Sequence of chain 1.A:
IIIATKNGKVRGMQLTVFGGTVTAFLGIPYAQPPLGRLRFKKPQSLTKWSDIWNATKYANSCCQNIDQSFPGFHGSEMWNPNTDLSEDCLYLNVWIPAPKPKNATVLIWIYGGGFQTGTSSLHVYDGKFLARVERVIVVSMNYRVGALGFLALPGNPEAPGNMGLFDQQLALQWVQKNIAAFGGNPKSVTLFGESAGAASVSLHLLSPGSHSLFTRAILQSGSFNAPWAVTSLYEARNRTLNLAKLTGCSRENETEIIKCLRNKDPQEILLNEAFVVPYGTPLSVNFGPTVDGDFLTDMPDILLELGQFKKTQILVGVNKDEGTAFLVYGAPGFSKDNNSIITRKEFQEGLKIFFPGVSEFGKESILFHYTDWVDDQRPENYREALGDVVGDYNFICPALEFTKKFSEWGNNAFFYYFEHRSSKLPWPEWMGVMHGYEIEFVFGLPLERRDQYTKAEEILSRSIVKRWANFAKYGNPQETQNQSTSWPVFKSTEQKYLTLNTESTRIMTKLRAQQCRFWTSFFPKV

A small-molecule ligand and the protein it binds are described below.
Small molecule (SMILES): CC(=O)N[C@H]1CO[C@H](CO[C@@H]2O[C@@H](C)[C@@H](O)[C@@H](O)[C@@H]2O)[C@@H](O)[C@@H]1O

Binding-site contacts:
Ligand atom C3 contacts residue PRO281 of chain 1.A at 4.4 Å (hydrophobic).
Ligand atom O2 contacts residue PRO281 of chain 1.A at 3.8 Å.
Ligand atom O6 contacts residue ASN245 of chain 1.A at 3.9 Å.
Ligand atom C3 contacts residue ASN241 of chain 1.A at 3.8 Å.
Ligand atom C6 contacts residue ASN245 of chain 1.A at 3.4 Å.
Ligand atom O4 contacts residue PHE278 of chain 1.A at 3.6 Å (h-bond).
Ligand atom C3 contacts residue PHE278 of chain 1.A at 3.6 Å (hydrophobic).
Ligand atom C6 contacts residue ASN245 of chain 1.A at 3.9 Å.
Ligand atom C4 contacts residue PHE278 of chain 1.A at 3.2 Å (hydrophobic).
Ligand atom C5 contacts residue PHE278 of chain 1.A at 4.5 Å (hydrophobic).
Ligand atom C5 contacts residue ASN245 of chain 1.A at 3.6 Å.
Ligand atom C2 contacts residue ASN241 of chain 1.A at 2.5 Å.
Ligand atom C8 contacts residue ASN241 of chain 1.A at 4.2 Å.
Ligand atom C6 contacts residue LEU249 of chain 1.A at 4.1 Å (hydrophobic).
Ligand atom O7 contacts residue ASN241 of chain 1.A at 3.2 Å (h-bond).
Ligand atom C1 contacts residue ASN245 of chain 1.A at 3.5 Å.
Ligand atom C4 contacts residue ASN241 of chain 1.A at 4.3 Å.
Ligand atom O5 contacts residue ASN245 of chain 1.A at 2.8 Å (h-bond).
Ligand atom O3 contacts residue PHE278 of chain 1.A at 3.2 Å (h-bond).
Ligand atom N2 contacts residue ASN241 of chain 1.A at 2.9 Å (h-bond).
Ligand atom O5 contacts residue LYS248 of chain 1.A at 4.1 Å.
Ligand atom C7 contacts residue ASN241 of chain 1.A at 3.4 Å.
Ligand atom O5 contacts residue ASN241 of chain 1.A at 2.5 Å (h-bond).
Ligand atom C5 contacts residue ASN241 of chain 1.A at 3.8 Å.
Ligand atom C5 contacts residue ASN245 of chain 1.A at 3.9 Å.
Ligand atom C6 contacts residue LYS248 of chain 1.A at 4.2 Å.
Ligand atom O3 contacts residue VAL280 of chain 1.A at 4.1 Å.
Ligand atom C1 contacts residue ASN241 of chain 1.A at 1.5 Å.
Ligand atom O3 contacts residue PRO281 of chain 1.A at 3.7 Å.
Ligand atom C6 contacts residue LYS248 of chain 1.A at 4.5 Å.
Ligand atom O5 contacts residue ASN245 of chain 1.A at 4.0 Å.